Binding-site contacts:
Ligand atom O5 contacts residue ASN416 of chain 1.F at 2.4 Å (h-bond).
Ligand atom C6 contacts residue PRO261 of chain 1.F at 4.5 Å (hydrophobic).
Ligand atom O7 contacts residue ASN416 of chain 1.F at 4.3 Å.
Ligand atom O5 contacts residue PRO261 of chain 1.F at 4.1 Å.
Ligand atom O7 contacts residue ASN232 of chain 1.F at 3.8 Å.
Ligand atom C2 contacts residue ASN416 of chain 1.F at 2.4 Å.
Ligand atom C7 contacts residue ASN416 of chain 1.F at 3.4 Å.
Ligand atom C7 contacts residue ASN232 of chain 1.F at 4.3 Å.
Ligand atom O6 contacts residue PRO261 of chain 1.F at 3.8 Å.
Ligand atom N2 contacts residue ASN416 of chain 1.F at 2.9 Å (h-bond).
Ligand atom C1 contacts residue ASN416 of chain 1.F at 1.4 Å.
Ligand atom C3 contacts residue ASN416 of chain 1.F at 3.8 Å.
Ligand atom C8 contacts residue ASN416 of chain 1.F at 3.5 Å.
Ligand atom O7 contacts residue NAG1 of chain 1.VA at 3.2 Å (h-bond).
Ligand atom C5 contacts residue ASN416 of chain 1.F at 3.6 Å.
Ligand atom C7 contacts residue NAG1 of chain 1.VA at 4.4 Å.
Ligand atom C4 contacts residue ASN416 of chain 1.F at 4.2 Å.

A small-molecule ligand and the protein it binds are described below.
Small molecule (SMILES): CC(=O)N[C@H]1[C@H](O[C@H]2[C@H](O)[C@@H](NC(C)=O)CO[C@@H]2CO)O[C@H](CO)[C@@H](O)[C@@H]1O

Sequence of chain 1.F:
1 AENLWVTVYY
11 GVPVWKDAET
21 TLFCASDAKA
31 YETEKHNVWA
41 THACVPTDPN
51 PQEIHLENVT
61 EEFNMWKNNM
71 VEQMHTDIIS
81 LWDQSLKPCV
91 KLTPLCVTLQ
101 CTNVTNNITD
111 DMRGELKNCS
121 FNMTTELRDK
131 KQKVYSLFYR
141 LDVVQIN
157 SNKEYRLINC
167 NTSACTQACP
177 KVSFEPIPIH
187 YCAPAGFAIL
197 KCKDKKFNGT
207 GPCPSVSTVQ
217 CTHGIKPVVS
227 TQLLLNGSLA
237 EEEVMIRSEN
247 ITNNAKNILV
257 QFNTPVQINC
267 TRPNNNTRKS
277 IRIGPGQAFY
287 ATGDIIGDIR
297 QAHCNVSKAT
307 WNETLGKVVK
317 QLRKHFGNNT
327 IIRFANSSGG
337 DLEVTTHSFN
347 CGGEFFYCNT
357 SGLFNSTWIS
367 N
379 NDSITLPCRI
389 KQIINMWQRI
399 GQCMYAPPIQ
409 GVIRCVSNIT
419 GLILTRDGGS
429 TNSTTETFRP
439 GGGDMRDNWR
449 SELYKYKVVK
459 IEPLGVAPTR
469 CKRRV